This protein binds this small molecule.
Small molecule (SMILES): CC(=O)N[C@@H]1[C@@H](O)[C@H](O)[C@@H](CO)O[C@H]1O

Sequence of chain 2.A:
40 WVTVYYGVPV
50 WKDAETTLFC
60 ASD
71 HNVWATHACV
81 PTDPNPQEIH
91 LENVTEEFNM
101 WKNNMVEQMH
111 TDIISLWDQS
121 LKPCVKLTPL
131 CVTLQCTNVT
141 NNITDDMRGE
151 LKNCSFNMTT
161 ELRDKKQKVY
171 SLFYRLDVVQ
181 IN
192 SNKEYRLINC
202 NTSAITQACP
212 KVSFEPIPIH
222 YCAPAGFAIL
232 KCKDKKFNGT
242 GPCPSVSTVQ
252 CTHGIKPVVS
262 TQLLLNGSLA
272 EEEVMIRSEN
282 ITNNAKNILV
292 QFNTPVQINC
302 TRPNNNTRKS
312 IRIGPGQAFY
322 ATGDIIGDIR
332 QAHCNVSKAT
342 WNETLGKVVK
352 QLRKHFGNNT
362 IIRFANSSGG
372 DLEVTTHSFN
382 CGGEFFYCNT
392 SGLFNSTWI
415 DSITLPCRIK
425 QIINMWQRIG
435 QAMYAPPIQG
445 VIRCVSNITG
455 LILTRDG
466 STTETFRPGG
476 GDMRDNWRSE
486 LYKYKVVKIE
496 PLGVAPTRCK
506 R

Binding-site contacts:
Ligand atom O7 contacts residue ASN359 of chain 2.A at 3.7 Å.
Ligand atom O5 contacts residue ASN359 of chain 2.A at 2.4 Å (h-bond).
Ligand atom N2 contacts residue ASN359 of chain 2.A at 2.8 Å (h-bond).
Ligand atom C5 contacts residue ASN359 of chain 2.A at 3.7 Å.
Ligand atom C8 contacts residue ASN359 of chain 2.A at 3.7 Å.
Ligand atom C2 contacts residue ASN359 of chain 2.A at 2.4 Å.
Ligand atom C4 contacts residue ASN359 of chain 2.A at 4.1 Å.
Ligand atom C8 contacts residue ASN360 of chain 2.A at 3.8 Å.
Ligand atom C7 contacts residue ASN359 of chain 2.A at 3.4 Å.
Ligand atom C3 contacts residue ASN359 of chain 2.A at 3.7 Å.
Ligand atom C1 contacts residue ASN359 of chain 2.A at 1.4 Å.